A protein and the small-molecule ligand that binds it are described below.
Small molecule (SMILES): Cc1cc2ccnc(NC3CCNCC3)c2[nH]c1=O

Sequence of chain 1.A:
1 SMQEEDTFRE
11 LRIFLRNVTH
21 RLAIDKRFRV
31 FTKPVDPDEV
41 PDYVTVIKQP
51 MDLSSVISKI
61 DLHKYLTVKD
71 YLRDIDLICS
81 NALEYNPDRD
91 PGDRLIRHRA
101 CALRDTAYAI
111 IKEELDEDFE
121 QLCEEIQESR

Binding-site contacts:
Ligand atom C36 contacts residue ASN86 of chain 1.A at 3.5 Å.
Ligand atom C27 contacts residue ASP93 of chain 1.A at 3.2 Å.
Ligand atom C30 contacts residue ASN86 of chain 1.A at 3.8 Å.
Ligand atom C17 contacts residue ASP93 of chain 1.A at 4.2 Å.
Ligand atom O37 contacts residue ILE96 of chain 1.A at 3.4 Å.
Ligand atom C05 contacts residue VAL35 of chain 1.A at 4.0 Å (hydrophobic).
Ligand atom C11 contacts residue GLU39 of chain 1.A at 3.7 Å.
Ligand atom C06 contacts residue VAL35 of chain 1.A at 4.3 Å (hydrophobic).
Ligand atom N15 contacts residue TYR85 of chain 1.A at 4.2 Å.
Ligand atom C09 contacts residue GLU39 of chain 1.A at 3.6 Å.
Ligand atom C01 contacts residue VAL35 of chain 1.A at 3.5 Å (hydrophobic).
Ligand atom O37 contacts residue TYR43 of chain 1.A at 3.9 Å.
Ligand atom N15 contacts residue ASN86 of chain 1.A at 2.9 Å (h-bond).
Ligand atom O37 contacts residue ASN86 of chain 1.A at 2.8 Å (h-bond).
Ligand atom C08 contacts residue ILE96 of chain 1.A at 4.3 Å (hydrophobic).
Ligand atom C06 contacts residue VAL30 of chain 1.A at 3.5 Å (hydrophobic).
Ligand atom C22 contacts residue ASP93 of chain 1.A at 3.6 Å.
Ligand atom N34 contacts residue ILE96 of chain 1.A at 3.5 Å.
Ligand atom C19 contacts residue ASP93 of chain 1.A at 3.8 Å.
Ligand atom C27 contacts residue ASP90 of chain 1.A at 3.9 Å.
Ligand atom N34 contacts residue ASN86 of chain 1.A at 3.0 Å (h-bond).
Ligand atom C14 contacts residue ASN86 of chain 1.A at 3.7 Å.
Ligand atom C33 contacts residue ASN86 of chain 1.A at 3.8 Å.
Ligand atom C30 contacts residue ASP93 of chain 1.A at 3.4 Å.
Ligand atom N34 contacts residue TYR85 of chain 1.A at 3.9 Å.
Ligand atom C19 contacts residue ASN86 of chain 1.A at 3.8 Å.
Ligand atom C33 contacts residue ILE96 of chain 1.A at 4.0 Å (hydrophobic).
Ligand atom O37 contacts residue TYR85 of chain 1.A at 4.0 Å.
Ligand atom C05 contacts residue ILE96 of chain 1.A at 3.5 Å (hydrophobic).
Ligand atom N25 contacts residue ASP90 of chain 1.A at 3.7 Å.
Ligand atom C17 contacts residue ASN86 of chain 1.A at 3.6 Å.
Ligand atom C36 contacts residue TYR85 of chain 1.A at 4.3 Å (hydrophobic).
Ligand atom C06 contacts residue ILE96 of chain 1.A at 4.0 Å (hydrophobic).
Ligand atom C27 contacts residue GLY92 of chain 1.A at 4.3 Å.
Ligand atom C05 contacts residue VAL30 of chain 1.A at 3.9 Å (hydrophobic).
Ligand atom C36 contacts residue ILE96 of chain 1.A at 3.2 Å (hydrophobic).
Ligand atom C01 contacts residue ILE96 of chain 1.A at 4.1 Å (hydrophobic).
Ligand atom C01 contacts residue VAL30 of chain 1.A at 4.0 Å (hydrophobic).
Ligand atom C08 contacts residue VAL30 of chain 1.A at 4.2 Å (hydrophobic).
Ligand atom N25 contacts residue ASP93 of chain 1.A at 2.6 Å (salt-bridge).